Sequence of chain 2.E:
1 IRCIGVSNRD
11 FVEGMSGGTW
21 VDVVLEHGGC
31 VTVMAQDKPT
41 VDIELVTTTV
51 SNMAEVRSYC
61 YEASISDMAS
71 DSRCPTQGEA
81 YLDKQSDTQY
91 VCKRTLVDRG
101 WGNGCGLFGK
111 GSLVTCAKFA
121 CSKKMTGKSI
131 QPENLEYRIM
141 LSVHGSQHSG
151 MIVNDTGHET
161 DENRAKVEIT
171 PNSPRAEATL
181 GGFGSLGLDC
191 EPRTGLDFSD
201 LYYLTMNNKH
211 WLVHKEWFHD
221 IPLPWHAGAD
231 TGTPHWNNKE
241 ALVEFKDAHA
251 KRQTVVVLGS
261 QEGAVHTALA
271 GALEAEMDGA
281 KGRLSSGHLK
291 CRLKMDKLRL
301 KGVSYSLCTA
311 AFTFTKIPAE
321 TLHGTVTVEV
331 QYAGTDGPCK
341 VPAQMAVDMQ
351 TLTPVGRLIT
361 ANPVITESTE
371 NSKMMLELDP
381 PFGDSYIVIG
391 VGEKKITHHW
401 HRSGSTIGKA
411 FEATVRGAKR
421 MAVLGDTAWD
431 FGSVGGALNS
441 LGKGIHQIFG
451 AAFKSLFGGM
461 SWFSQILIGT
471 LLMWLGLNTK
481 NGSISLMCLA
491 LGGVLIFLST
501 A

Binding-site contacts:
Ligand atom C2 contacts residue ASN154 of chain 2.E at 3.5 Å.
Ligand atom C6 contacts residue MET151 of chain 2.E at 4.5 Å (hydrophobic).
Ligand atom C1 contacts residue ASN154 of chain 2.E at 3.4 Å.
Ligand atom C7 contacts residue ASN154 of chain 2.E at 3.3 Å.
Ligand atom N2 contacts residue ASN154 of chain 2.E at 3.8 Å.
Ligand atom C7 contacts residue THR156 of chain 2.E at 3.9 Å.
Ligand atom O5 contacts residue ASN154 of chain 2.E at 4.0 Å.
Ligand atom C8 contacts residue THR156 of chain 2.E at 4.0 Å.
Ligand atom O7 contacts residue ASN154 of chain 2.E at 2.6 Å (h-bond).
Ligand atom C1 contacts residue THR156 of chain 2.E at 3.6 Å.
Ligand atom C2 contacts residue THR156 of chain 2.E at 4.2 Å.
Ligand atom O6 contacts residue MET151 of chain 2.E at 3.4 Å.
Ligand atom N2 contacts residue THR156 of chain 2.E at 3.6 Å (h-bond).
Ligand atom C8 contacts residue ASN154 of chain 2.E at 3.6 Å.

This protein binds this small molecule.
Small molecule (SMILES): CC(=O)N[C@H]1[C@H](O[C@H]2[C@H](O)[C@@H](NC(C)=O)CO[C@@H]2CO)O[C@H](CO)[C@@H](O)[C@@H]1O